Sequence of chain 1.B:
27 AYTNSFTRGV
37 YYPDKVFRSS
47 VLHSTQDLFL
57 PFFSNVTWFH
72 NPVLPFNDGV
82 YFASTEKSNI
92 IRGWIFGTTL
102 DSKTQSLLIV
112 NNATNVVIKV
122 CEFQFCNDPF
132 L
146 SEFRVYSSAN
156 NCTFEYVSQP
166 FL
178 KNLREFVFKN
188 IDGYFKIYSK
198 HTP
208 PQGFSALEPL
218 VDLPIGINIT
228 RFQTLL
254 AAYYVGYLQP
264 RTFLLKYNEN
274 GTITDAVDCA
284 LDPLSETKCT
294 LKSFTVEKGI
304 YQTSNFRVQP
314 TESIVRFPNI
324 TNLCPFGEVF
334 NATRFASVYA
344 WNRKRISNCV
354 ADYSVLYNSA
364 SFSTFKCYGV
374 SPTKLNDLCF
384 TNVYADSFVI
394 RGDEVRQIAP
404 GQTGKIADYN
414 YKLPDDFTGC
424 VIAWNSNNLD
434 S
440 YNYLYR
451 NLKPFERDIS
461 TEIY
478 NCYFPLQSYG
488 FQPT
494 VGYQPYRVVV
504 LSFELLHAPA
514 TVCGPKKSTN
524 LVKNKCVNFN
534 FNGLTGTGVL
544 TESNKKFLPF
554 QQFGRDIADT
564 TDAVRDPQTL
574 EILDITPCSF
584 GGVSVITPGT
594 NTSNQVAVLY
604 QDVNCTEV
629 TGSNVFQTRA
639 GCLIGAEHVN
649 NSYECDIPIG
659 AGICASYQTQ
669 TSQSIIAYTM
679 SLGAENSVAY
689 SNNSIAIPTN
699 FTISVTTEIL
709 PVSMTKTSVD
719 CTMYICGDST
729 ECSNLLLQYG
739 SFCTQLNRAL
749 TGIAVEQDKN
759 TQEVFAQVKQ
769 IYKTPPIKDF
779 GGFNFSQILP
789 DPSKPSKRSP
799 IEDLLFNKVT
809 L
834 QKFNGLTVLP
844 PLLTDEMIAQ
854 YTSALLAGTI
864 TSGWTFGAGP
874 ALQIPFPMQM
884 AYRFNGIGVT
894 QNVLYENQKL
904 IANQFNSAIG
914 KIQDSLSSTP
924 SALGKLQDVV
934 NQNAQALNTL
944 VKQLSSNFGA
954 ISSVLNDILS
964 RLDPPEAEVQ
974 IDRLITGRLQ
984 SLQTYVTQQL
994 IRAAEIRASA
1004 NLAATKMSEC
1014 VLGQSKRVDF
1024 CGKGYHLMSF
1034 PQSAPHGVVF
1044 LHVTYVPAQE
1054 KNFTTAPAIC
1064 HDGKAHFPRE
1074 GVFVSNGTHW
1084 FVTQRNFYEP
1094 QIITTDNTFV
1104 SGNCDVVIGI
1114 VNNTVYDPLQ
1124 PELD

Binding-site contacts:
Ligand atom O5 contacts residue ASN607 of chain 1.B at 2.4 Å (h-bond).
Ligand atom C2 contacts residue ASN607 of chain 1.B at 2.4 Å.
Ligand atom C5 contacts residue ASN607 of chain 1.B at 3.7 Å.
Ligand atom C4 contacts residue ASN607 of chain 1.B at 4.2 Å.
Ligand atom C3 contacts residue ASN607 of chain 1.B at 3.8 Å.
Ligand atom C7 contacts residue ASN607 of chain 1.B at 3.9 Å.
Ligand atom O7 contacts residue ASN607 of chain 1.B at 4.5 Å.
Ligand atom C1 contacts residue ASN607 of chain 1.B at 1.4 Å.
Ligand atom N2 contacts residue ASN607 of chain 1.B at 2.8 Å (h-bond).

A small-molecule ligand and the protein it binds are described below.
Small molecule (SMILES): CC(=O)N[C@@H]1[C@@H](O)[C@H](O)[C@@H](CO)O[C@H]1O